The protein below binds the small molecule below.
Small molecule (SMILES): CCCC[C@H]1C(=O)N(C)CC(=O)N[C@@H](CC(=O)O)C(=O)N[C@@H](C(C)C)C(=O)N(C)[C@@H](Cc2ccccc2)C(=O)N[C@@H](Cc2ccc(O)cc2)C(=O)N(C)CC(=O)N[C@@H](Cc2c[nH]c3ccccc23)C(=O)N[C@@H](Cc2ccc(O)cc2)C(=O)N[C@@H](CC(C)C)C(=O)N[C@H](C(=O)NCC(N)=O)CSCC(=O)N[C@@H](Cc2ccccc2)C(=O)N(C)[C@@H](Cc2ccccc2)C(=O)N1C

Sequence of chain 1.A:
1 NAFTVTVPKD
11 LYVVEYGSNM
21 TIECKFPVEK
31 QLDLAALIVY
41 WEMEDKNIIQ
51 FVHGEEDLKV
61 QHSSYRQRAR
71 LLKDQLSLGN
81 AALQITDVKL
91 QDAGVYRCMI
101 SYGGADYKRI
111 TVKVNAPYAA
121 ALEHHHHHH

Binding-site contacts:
Ligand atom CA contacts residue ASP45 of chain 1.A at 3.5 Å.
Ligand atom CD2 contacts residue MET99 of chain 1.A at 3.7 Å (hydrophobic).
Ligand atom CD1 contacts residue TYR107 of chain 1.A at 3.7 Å (hydrophobic).
Ligand atom NE1 contacts residue TYR107 of chain 1.A at 3.6 Å.
Ligand atom CH2 contacts residue ASP106 of chain 1.A at 3.6 Å.
Ligand atom CB contacts residue GLU44 of chain 1.A at 3.7 Å.
Ligand atom O contacts residue ARG97 of chain 1.A at 3.6 Å.
Ligand atom C contacts residue GLU42 of chain 1.A at 3.6 Å.
Ligand atom CG contacts residue TYR107 of chain 1.A at 3.7 Å (hydrophobic).
Ligand atom CE contacts residue GLN50 of chain 1.A at 3.5 Å.
Ligand atom CZ3 contacts residue ASP106 of chain 1.A at 3.7 Å.
Ligand atom OZ1 contacts residue VAL60 of chain 1.A at 3.5 Å.
Ligand atom CA contacts residue GLU42 of chain 1.A at 3.6 Å.
Ligand atom CE2 contacts residue MET99 of chain 1.A at 3.7 Å (hydrophobic).
Ligand atom CB contacts residue TYR40 of chain 1.A at 3.6 Å (hydrophobic).
Ligand atom CE1 contacts residue SER101 of chain 1.A at 3.6 Å.
Ligand atom CB contacts residue ASP45 of chain 1.A at 3.2 Å.
Ligand atom CE2 contacts residue TYR107 of chain 1.A at 3.5 Å (hydrophobic).
Ligand atom CE contacts residue VAL52 of chain 1.A at 3.7 Å (hydrophobic).
Ligand atom N contacts residue GLU42 of chain 1.A at 2.8 Å (salt-bridge).
Ligand atom CA contacts residue GLU42 of chain 1.A at 3.4 Å.
Ligand atom CE3 contacts residue TYR107 of chain 1.A at 3.7 Å (hydrophobic).
Ligand atom CG contacts residue TYR40 of chain 1.A at 3.6 Å (hydrophobic).
Ligand atom CD2 contacts residue TYR107 of chain 1.A at 3.4 Å (hydrophobic).
Ligand atom N contacts residue GLU42 of chain 1.A at 2.9 Å (salt-bridge).
Ligand atom CZ contacts residue ILE100 of chain 1.A at 3.6 Å (hydrophobic).
Ligand atom OZ1 contacts residue ASN47 of chain 1.A at 3.0 Å (h-bond).
Ligand atom CB contacts residue TYR40 of chain 1.A at 3.5 Å (hydrophobic).
Ligand atom SG contacts residue ASP45 of chain 1.A at 3.2 Å (salt-bridge).
Ligand atom CB contacts residue GLU42 of chain 1.A at 3.5 Å.
Ligand atom CZ contacts residue MET99 of chain 1.A at 3.4 Å (hydrophobic).
Ligand atom CE1 contacts residue TYR40 of chain 1.A at 3.6 Å (hydrophobic).
Ligand atom CD1 contacts residue GLU44 of chain 1.A at 3.7 Å.
Ligand atom CE1 contacts residue ILE100 of chain 1.A at 3.5 Å (hydrophobic).
Ligand atom C1 contacts residue GLN50 of chain 1.A at 3.3 Å.
Ligand atom CD1 contacts residue TYR40 of chain 1.A at 3.5 Å (hydrophobic).
Ligand atom CD1 contacts residue GLN50 of chain 1.A at 3.4 Å.
Ligand atom CE2 contacts residue TYR40 of chain 1.A at 3.8 Å (hydrophobic).
Ligand atom CB contacts residue GLU42 of chain 1.A at 3.2 Å.
Ligand atom CZ contacts residue SER101 of chain 1.A at 3.6 Å.